This protein binds this small molecule.
Small molecule (SMILES): CC(=O)N[C@@H]1[C@@H](O)[C@H](O)[C@@H](CO)O[C@H]1O

Sequence of chain 1.H:
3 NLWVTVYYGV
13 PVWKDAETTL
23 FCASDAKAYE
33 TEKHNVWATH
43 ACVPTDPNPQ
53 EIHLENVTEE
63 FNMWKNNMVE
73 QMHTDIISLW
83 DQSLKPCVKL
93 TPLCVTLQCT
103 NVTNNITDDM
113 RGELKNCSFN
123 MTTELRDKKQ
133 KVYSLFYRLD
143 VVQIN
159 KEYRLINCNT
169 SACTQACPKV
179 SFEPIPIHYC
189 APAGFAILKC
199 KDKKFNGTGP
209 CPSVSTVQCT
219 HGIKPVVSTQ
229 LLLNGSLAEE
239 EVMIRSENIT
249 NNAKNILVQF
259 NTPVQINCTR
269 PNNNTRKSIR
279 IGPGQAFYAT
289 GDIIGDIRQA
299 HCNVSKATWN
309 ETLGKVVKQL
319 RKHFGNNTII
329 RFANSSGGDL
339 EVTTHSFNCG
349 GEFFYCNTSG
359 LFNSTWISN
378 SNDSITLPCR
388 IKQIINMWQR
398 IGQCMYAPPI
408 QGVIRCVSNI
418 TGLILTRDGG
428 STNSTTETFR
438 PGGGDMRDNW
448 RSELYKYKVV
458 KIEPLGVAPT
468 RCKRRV

Binding-site contacts:
Ligand atom C1 contacts residue SER381 of chain 1.H at 4.3 Å.
Ligand atom C3 contacts residue ASN301 of chain 1.H at 3.8 Å.
Ligand atom C8 contacts residue ARG412 of chain 1.H at 4.0 Å.
Ligand atom C7 contacts residue THR267 of chain 1.H at 4.4 Å.
Ligand atom O6 contacts residue THR383 of chain 1.H at 4.2 Å.
Ligand atom C5 contacts residue ASN301 of chain 1.H at 3.7 Å.
Ligand atom O7 contacts residue ASN301 of chain 1.H at 3.4 Å (h-bond).
Ligand atom C7 contacts residue HIS299 of chain 1.H at 3.7 Å.
Ligand atom C8 contacts residue THR267 of chain 1.H at 3.8 Å.
Ligand atom O5 contacts residue THR383 of chain 1.H at 3.8 Å.
Ligand atom C1 contacts residue HIS299 of chain 1.H at 4.4 Å.
Ligand atom C5 contacts residue SER381 of chain 1.H at 4.4 Å.
Ligand atom C7 contacts residue ASN301 of chain 1.H at 3.3 Å.
Ligand atom N2 contacts residue ASN301 of chain 1.H at 2.8 Å (h-bond).
Ligand atom C6 contacts residue THR383 of chain 1.H at 3.7 Å.
Ligand atom C6 contacts residue SER381 of chain 1.H at 4.1 Å.
Ligand atom C5 contacts residue THR383 of chain 1.H at 4.0 Å.
Ligand atom O5 contacts residue ASN301 of chain 1.H at 2.4 Å (h-bond).
Ligand atom O7 contacts residue HIS299 of chain 1.H at 2.5 Å (h-bond).
Ligand atom O5 contacts residue SER381 of chain 1.H at 3.4 Å (h-bond).
Ligand atom O7 contacts residue THR267 of chain 1.H at 4.0 Å.
Ligand atom C2 contacts residue ASN301 of chain 1.H at 2.4 Å.
Ligand atom C4 contacts residue ASN301 of chain 1.H at 4.2 Å.
Ligand atom C1 contacts residue ASN301 of chain 1.H at 1.4 Å.
Ligand atom C8 contacts residue ASN301 of chain 1.H at 4.4 Å.